A protein and the small-molecule ligand that binds it are described below.
Small molecule (SMILES): Cc1cc(CCCOc2c(C)cc(-c3nnn(C)n3)cc2C)on1

Binding-site contacts:
Ligand atom N4A contacts residue TYR144 of chain 6.A at 3.7 Å.
Ligand atom CM3 contacts residue TYR190 of chain 6.A at 3.6 Å (hydrophobic).
Ligand atom C2A contacts residue LEU217 of chain 6.A at 4.0 Å (hydrophobic).
Ligand atom N2 contacts residue MET214 of chain 6.A at 3.8 Å.
Ligand atom CM6 contacts residue LEU181 of chain 6.A at 3.8 Å (hydrophobic).
Ligand atom O1B contacts residue ILE98 of chain 6.A at 3.2 Å.
Ligand atom CM2 contacts residue ILE77 of chain 6.A at 3.8 Å (hydrophobic).
Ligand atom C3 contacts residue LEU100 of chain 6.A at 3.8 Å (hydrophobic).
Ligand atom N3A contacts residue TYR144 of chain 6.A at 3.2 Å.
Ligand atom CM6 contacts residue LEU184 of chain 6.A at 3.7 Å (hydrophobic).
Ligand atom CM2 contacts residue ILE122 of chain 6.A at 3.8 Å (hydrophobic).
Ligand atom N5A contacts residue MET124 of chain 6.A at 3.9 Å.
Ligand atom C6B contacts residue LEU181 of chain 6.A at 3.5 Å (hydrophobic).
Ligand atom N3A contacts residue PHE179 of chain 6.A at 3.7 Å.
Ligand atom C1B contacts residue ILE98 of chain 6.A at 3.7 Å (hydrophobic).
Ligand atom C2B contacts residue ILE122 of chain 6.A at 4.0 Å (hydrophobic).
Ligand atom C4 contacts residue LEU100 of chain 6.A at 3.9 Å (hydrophobic).
Ligand atom N1A contacts residue MET124 of chain 6.A at 3.6 Å.
Ligand atom O1 contacts residue MET214 of chain 6.A at 3.2 Å.
Ligand atom N5A contacts residue LEU217 of chain 6.A at 3.6 Å.
Ligand atom C6B contacts residue ILE98 of chain 6.A at 3.8 Å (hydrophobic).
Ligand atom C1B contacts residue LEU181 of chain 6.A at 4.0 Å (hydrophobic).
Ligand atom C5 contacts residue MET214 of chain 6.A at 3.4 Å (hydrophobic).
Ligand atom O1 contacts residue LEU100 of chain 6.A at 3.7 Å.
Ligand atom N1A contacts residue PHE179 of chain 6.A at 3.3 Å.
Ligand atom CM4 contacts residue TYR142 of chain 6.A at 3.7 Å (hydrophobic).
Ligand atom CM4 contacts residue VAL168 of chain 6.A at 3.9 Å (hydrophobic).
Ligand atom C1C contacts residue MET214 of chain 6.A at 3.2 Å (hydrophobic).
Ligand atom C5B contacts residue LEU181 of chain 6.A at 3.6 Å (hydrophobic).
Ligand atom C4 contacts residue MET214 of chain 6.A at 3.7 Å (hydrophobic).
Ligand atom C5B contacts residue TYR144 of chain 6.A at 3.8 Å (hydrophobic).
Ligand atom N2 contacts residue LEU100 of chain 6.A at 3.8 Å.
Ligand atom CM4 contacts residue TYR144 of chain 6.A at 3.8 Å (hydrophobic).
Ligand atom CM4 contacts residue ALA166 of chain 6.A at 3.1 Å (hydrophobic).
Ligand atom N5A contacts residue PHE179 of chain 6.A at 3.3 Å.
Ligand atom N4A contacts residue PHE179 of chain 6.A at 3.5 Å.
Ligand atom CM6 contacts residue TYR144 of chain 6.A at 3.7 Å (hydrophobic).
Ligand atom N1A contacts residue LEU217 of chain 6.A at 3.3 Å.
Ligand atom C2A contacts residue PHE179 of chain 6.A at 3.5 Å (hydrophobic).
Ligand atom C4 contacts residue TYR190 of chain 6.A at 3.7 Å (hydrophobic).

Sequence of chain 6.A:
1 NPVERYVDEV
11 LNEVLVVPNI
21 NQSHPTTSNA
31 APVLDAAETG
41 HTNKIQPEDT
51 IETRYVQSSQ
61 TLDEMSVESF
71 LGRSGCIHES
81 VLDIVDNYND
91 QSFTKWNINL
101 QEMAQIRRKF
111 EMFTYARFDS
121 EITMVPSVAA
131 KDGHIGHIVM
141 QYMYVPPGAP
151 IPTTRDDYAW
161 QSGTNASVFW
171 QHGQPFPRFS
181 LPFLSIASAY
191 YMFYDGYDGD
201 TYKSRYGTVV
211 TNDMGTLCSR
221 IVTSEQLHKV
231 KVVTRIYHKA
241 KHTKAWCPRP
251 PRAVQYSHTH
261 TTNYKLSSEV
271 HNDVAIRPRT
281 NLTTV